Binding-site contacts:
Ligand atom C3 contacts residue ASN75 of chain 1.B at 3.8 Å.
Ligand atom O7 contacts residue ASN75 of chain 1.B at 3.5 Å (h-bond).
Ligand atom C2 contacts residue ASN75 of chain 1.B at 2.5 Å.
Ligand atom C4 contacts residue ASN75 of chain 1.B at 4.3 Å.
Ligand atom O5 contacts residue ASN75 of chain 1.B at 2.4 Å (h-bond).
Ligand atom O5 contacts residue MET107 of chain 1.B at 4.5 Å.
Ligand atom C7 contacts residue ASN75 of chain 1.B at 3.6 Å.
Ligand atom C5 contacts residue ASN75 of chain 1.B at 3.7 Å.
Ligand atom O7 contacts residue HIS74 of chain 1.B at 3.6 Å (h-bond).
Ligand atom N2 contacts residue ASN75 of chain 1.B at 2.9 Å (h-bond).
Ligand atom C1 contacts residue THR77 of chain 1.B at 4.4 Å.
Ligand atom C1 contacts residue ASN75 of chain 1.B at 1.5 Å.

Sequence of chain 1.B:
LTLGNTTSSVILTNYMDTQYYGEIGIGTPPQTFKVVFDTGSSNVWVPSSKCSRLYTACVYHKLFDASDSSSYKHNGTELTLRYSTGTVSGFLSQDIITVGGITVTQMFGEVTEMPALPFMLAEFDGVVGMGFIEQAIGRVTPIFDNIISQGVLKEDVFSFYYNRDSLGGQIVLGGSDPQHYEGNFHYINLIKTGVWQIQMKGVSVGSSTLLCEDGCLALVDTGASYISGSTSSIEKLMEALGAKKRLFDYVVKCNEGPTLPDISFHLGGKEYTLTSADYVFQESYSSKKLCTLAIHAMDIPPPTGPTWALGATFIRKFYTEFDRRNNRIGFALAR

The protein below binds the small molecule below.
Small molecule (SMILES): CC(=O)N[C@@H]1[C@@H](O)[C@H](O)[C@@H](CO)O[C@H]1O